Binding-site contacts:
Ligand atom O7 contacts residue THR57 of chain 1.F at 3.8 Å.
Ligand atom C7 contacts residue TYR59 of chain 1.F at 3.4 Å (hydrophobic).
Ligand atom C2 contacts residue ASN48 of chain 1.F at 2.5 Å.
Ligand atom C8 contacts residue SER55 of chain 1.F at 3.2 Å.
Ligand atom O5 contacts residue ASN48 of chain 1.F at 2.4 Å (h-bond).
Ligand atom C1 contacts residue THR50 of chain 1.F at 4.4 Å.
Ligand atom O6 contacts residue THR50 of chain 1.F at 4.5 Å.
Ligand atom O7 contacts residue ASN48 of chain 1.F at 3.7 Å.
Ligand atom C8 contacts residue TYR59 of chain 1.F at 3.9 Å (hydrophobic).
Ligand atom C5 contacts residue ASN48 of chain 1.F at 3.7 Å.
Ligand atom C8 contacts residue TYR139 of chain 1.F at 3.4 Å (hydrophobic).
Ligand atom C8 contacts residue THR50 of chain 1.F at 4.3 Å.
Ligand atom C1 contacts residue ASN48 of chain 1.F at 1.4 Å.
Ligand atom C8 contacts residue SER54 of chain 1.F at 3.1 Å.
Ligand atom N2 contacts residue ASN48 of chain 1.F at 2.9 Å (h-bond).
Ligand atom C6 contacts residue THR50 of chain 1.F at 3.6 Å.
Ligand atom C7 contacts residue SER54 of chain 1.F at 4.4 Å.
Ligand atom C7 contacts residue ASN48 of chain 1.F at 3.5 Å.
Ligand atom C8 contacts residue THR57 of chain 1.F at 3.9 Å.
Ligand atom C7 contacts residue THR57 of chain 1.F at 4.0 Å.
Ligand atom C5 contacts residue THR50 of chain 1.F at 3.8 Å.
Ligand atom O5 contacts residue THR50 of chain 1.F at 3.8 Å.
Ligand atom C8 contacts residue ARG56 of chain 1.F at 4.3 Å.
Ligand atom C7 contacts residue TYR139 of chain 1.F at 3.8 Å (hydrophobic).
Ligand atom C3 contacts residue ASN48 of chain 1.F at 3.8 Å.
Ligand atom O7 contacts residue LYS112 of chain 1.F at 4.3 Å.
Ligand atom O7 contacts residue TYR59 of chain 1.F at 2.4 Å (h-bond).
Ligand atom C4 contacts residue ASN48 of chain 1.F at 4.2 Å.
Ligand atom N2 contacts residue TYR139 of chain 1.F at 3.7 Å.
Ligand atom C8 contacts residue PHE115 of chain 1.F at 3.9 Å (hydrophobic).
Ligand atom C7 contacts residue SER55 of chain 1.F at 4.3 Å.
Ligand atom O3 contacts residue LYS112 of chain 1.F at 4.3 Å.
Ligand atom O1S6 contacts residue GLY53 of chain 1.F at 3.9 Å.

This small molecule binds to this protein.
Small molecule (SMILES): CC(=O)N[C@H]1[C@H](O[C@H]2[C@H](O)[C@@H](NC(C)=O)CO[C@@H]2CO)O[C@H](CO)[C@@H](O)[C@@H]1O[C@@H]1O[C@H](CS(=O)(=O)O)[C@@H](O)[C@H](O)[C@H]1O

Sequence of chain 1.F:
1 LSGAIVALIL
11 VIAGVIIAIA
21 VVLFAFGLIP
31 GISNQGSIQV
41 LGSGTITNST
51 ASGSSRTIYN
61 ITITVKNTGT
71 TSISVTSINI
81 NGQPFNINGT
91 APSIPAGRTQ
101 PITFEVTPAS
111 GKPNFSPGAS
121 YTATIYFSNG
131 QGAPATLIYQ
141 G